Binding-site contacts:
Ligand atom C14 contacts residue TRP230 of chain 1.A at 3.5 Å (hydrophobic).
Ligand atom C10 contacts residue SER207 of chain 1.A at 3.5 Å.
Ligand atom C23 contacts residue GLU154 of chain 1.A at 3.3 Å.
Ligand atom O18 contacts residue GLY231 of chain 1.A at 2.9 Å (h-bond).
Ligand atom C35 contacts residue SER207 of chain 1.A at 3.6 Å.
Ligand atom C14 contacts residue GLY231 of chain 1.A at 3.5 Å.
Ligand atom S12 contacts residue GLN204 of chain 1.A at 3.7 Å.
Ligand atom C31 contacts residue TYR102 of chain 1.A at 3.7 Å (hydrophobic).
Ligand atom C44 contacts residue CYS41 of chain 1.A at 3.5 Å (hydrophobic).
Ligand atom C7 contacts residue SER207 of chain 1.A at 3.8 Å.
Ligand atom C22 contacts residue GLY233 of chain 1.A at 3.8 Å.
Ligand atom C23 contacts residue CYS234 of chain 1.A at 3.7 Å (hydrophobic).
Ligand atom C42 contacts residue CYS57 of chain 1.A at 3.3 Å (hydrophobic).
Ligand atom C2 contacts residue HIS56 of chain 1.A at 3.4 Å.
Ligand atom S12 contacts residue CYS203 of chain 1.A at 3.6 Å.
Ligand atom C44 contacts residue PHE40 of chain 1.A at 3.4 Å (hydrophobic).
Ligand atom C25 contacts residue GLN204 of chain 1.A at 3.3 Å.
Ligand atom N20 contacts residue GLY231 of chain 1.A at 2.8 Å (h-bond).
Ligand atom C43 contacts residue PHE40 of chain 1.A at 3.8 Å (hydrophobic).
Ligand atom C30 contacts residue TYR102 of chain 1.A at 3.7 Å (hydrophobic).
Ligand atom C15 contacts residue ILE228 of chain 1.A at 3.7 Å (hydrophobic).
Ligand atom C15 contacts residue TRP230 of chain 1.A at 3.6 Å (hydrophobic).
Ligand atom O34 contacts residue SER207 of chain 1.A at 3.1 Å (h-bond).
Ligand atom C2 contacts residue TYR102 of chain 1.A at 3.5 Å (hydrophobic).
Ligand atom N8 contacts residue SER207 of chain 1.A at 3.4 Å (h-bond).
Ligand atom C43 contacts residue CYS41 of chain 1.A at 3.7 Å (hydrophobic).
Ligand atom C13 contacts residue GLY231 of chain 1.A at 3.6 Å.
Ligand atom N8 contacts residue SER229 of chain 1.A at 2.9 Å (h-bond).
Ligand atom C17 contacts residue GLY231 of chain 1.A at 3.6 Å.
Ligand atom C24 contacts residue GLN204 of chain 1.A at 3.5 Å.
Ligand atom C29 contacts residue TYR102 of chain 1.A at 3.6 Å (hydrophobic).
Ligand atom C4 contacts residue SER229 of chain 1.A at 3.7 Å.
Ligand atom O34 contacts residue HIS56 of chain 1.A at 3.6 Å.
Ligand atom C13 contacts residue GLY233 of chain 1.A at 3.6 Å.
Ligand atom C19 contacts residue GLY231 of chain 1.A at 3.5 Å.
Ligand atom C22 contacts residue GLY231 of chain 1.A at 3.4 Å.
Ligand atom O18 contacts residue TRP230 of chain 1.A at 3.1 Å.
Ligand atom C24 contacts residue GLU154 of chain 1.A at 3.7 Å.
Ligand atom C21 contacts residue GLY231 of chain 1.A at 3.5 Å.
Ligand atom C30 contacts residue VAL100 of chain 1.A at 3.7 Å (hydrophobic).

A small-molecule ligand and the protein it binds are described below.
Small molecule (SMILES): C[C@H]1N=C(N2CCN(C(=O)[C@@H](CC3CCCCC3)NC3CCCCC3)[C@H](C(=O)NCc3cccs3)C2)O[C@H]1c1ccccc1

Sequence of chain 1.A:
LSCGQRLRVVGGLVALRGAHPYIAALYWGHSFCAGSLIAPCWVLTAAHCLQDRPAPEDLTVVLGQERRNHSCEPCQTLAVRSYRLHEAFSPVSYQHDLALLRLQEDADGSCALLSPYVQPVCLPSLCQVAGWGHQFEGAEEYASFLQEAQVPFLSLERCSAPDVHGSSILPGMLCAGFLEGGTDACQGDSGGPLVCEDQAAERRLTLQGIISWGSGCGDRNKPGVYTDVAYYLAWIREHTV